This protein binds this small molecule.
Small molecule (SMILES): CCCCCC=O

Binding-site contacts:
Ligand atom O1 contacts residue ARG88 of chain 1.D at 3.3 Å (salt-bridge).
Ligand atom C3 contacts residue ILE168 of chain 1.A at 4.2 Å (hydrophobic).
Ligand atom C3 contacts residue ARG171 of chain 1.A at 3.2 Å.
Ligand atom C6 contacts residue LEU112 of chain 1.A at 3.8 Å (hydrophobic).
Ligand atom C1 contacts residue ALA80 of chain 1.A at 4.3 Å (hydrophobic).
Ligand atom C3 contacts residue LEU112 of chain 1.A at 4.4 Å (hydrophobic).
Ligand atom C5 contacts residue ILE168 of chain 1.A at 3.3 Å (hydrophobic).
Ligand atom C1 contacts residue THR167 of chain 1.A at 4.0 Å.
Ligand atom C2 contacts residue THR167 of chain 1.A at 3.6 Å.
Ligand atom O1 contacts residue LEU381 of chain 1.A at 4.5 Å.
Ligand atom O1 contacts residue MET186 of chain 1.A at 3.4 Å.
Ligand atom C5 contacts residue GLY169 of chain 1.A at 3.4 Å.
Ligand atom C3 contacts residue ARG88 of chain 1.D at 4.0 Å.
Ligand atom O1 contacts residue GLY411 of chain 1.A at 4.1 Å.
Ligand atom C4 contacts residue ARG88 of chain 1.D at 3.0 Å.
Ligand atom C5 contacts residue LEU381 of chain 1.A at 3.6 Å (hydrophobic).
Ligand atom C2 contacts residue THR166 of chain 1.A at 3.5 Å.
Ligand atom C1 contacts residue LEU381 of chain 1.A at 4.3 Å (hydrophobic).
Ligand atom C1 contacts residue ARG171 of chain 1.A at 3.2 Å.
Ligand atom C4 contacts residue ARG171 of chain 1.A at 3.5 Å.
Ligand atom C6 contacts residue MET186 of chain 1.A at 4.3 Å (hydrophobic).
Ligand atom C1 contacts residue THR166 of chain 1.A at 3.1 Å.
Ligand atom C4 contacts residue LEU381 of chain 1.A at 4.2 Å (hydrophobic).
Ligand atom C2 contacts residue GLY169 of chain 1.A at 4.1 Å.
Ligand atom C2 contacts residue ILE168 of chain 1.A at 3.5 Å (hydrophobic).
Ligand atom C6 contacts residue GLY169 of chain 1.A at 4.4 Å.
Ligand atom C4 contacts residue GLY169 of chain 1.A at 2.8 Å.
Ligand atom C3 contacts residue GLY169 of chain 1.A at 4.0 Å.
Ligand atom O1 contacts residue LEU112 of chain 1.A at 3.9 Å.
Ligand atom C5 contacts residue ARG88 of chain 1.D at 3.4 Å.
Ligand atom C6 contacts residue ILE168 of chain 1.A at 4.5 Å (hydrophobic).
Ligand atom C6 contacts residue ARG88 of chain 1.D at 2.9 Å.
Ligand atom C6 contacts residue LEU381 of chain 1.A at 4.4 Å (hydrophobic).
Ligand atom C3 contacts residue LEU381 of chain 1.A at 3.8 Å (hydrophobic).
Ligand atom C2 contacts residue LEU381 of chain 1.A at 3.5 Å (hydrophobic).
Ligand atom C2 contacts residue ARG171 of chain 1.A at 3.4 Å.
Ligand atom C1 contacts residue ASN81 of chain 1.A at 3.3 Å.
Ligand atom C4 contacts residue ILE168 of chain 1.A at 3.7 Å (hydrophobic).

Sequence of chain 1.D:
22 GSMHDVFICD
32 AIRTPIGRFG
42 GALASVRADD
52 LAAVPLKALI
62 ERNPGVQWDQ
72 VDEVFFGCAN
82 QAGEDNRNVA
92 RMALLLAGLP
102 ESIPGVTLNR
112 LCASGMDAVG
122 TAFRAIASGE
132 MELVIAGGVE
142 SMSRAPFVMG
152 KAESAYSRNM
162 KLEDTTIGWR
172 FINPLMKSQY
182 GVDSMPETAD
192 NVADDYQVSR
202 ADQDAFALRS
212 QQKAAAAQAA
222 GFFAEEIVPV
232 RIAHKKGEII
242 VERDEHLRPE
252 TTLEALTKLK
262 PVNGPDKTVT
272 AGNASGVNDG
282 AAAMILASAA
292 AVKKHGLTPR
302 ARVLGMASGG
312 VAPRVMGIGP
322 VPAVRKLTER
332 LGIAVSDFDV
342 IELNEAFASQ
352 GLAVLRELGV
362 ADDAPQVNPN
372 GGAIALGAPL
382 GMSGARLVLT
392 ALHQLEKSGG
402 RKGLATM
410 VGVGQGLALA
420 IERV

Sequence of chain 1.A:
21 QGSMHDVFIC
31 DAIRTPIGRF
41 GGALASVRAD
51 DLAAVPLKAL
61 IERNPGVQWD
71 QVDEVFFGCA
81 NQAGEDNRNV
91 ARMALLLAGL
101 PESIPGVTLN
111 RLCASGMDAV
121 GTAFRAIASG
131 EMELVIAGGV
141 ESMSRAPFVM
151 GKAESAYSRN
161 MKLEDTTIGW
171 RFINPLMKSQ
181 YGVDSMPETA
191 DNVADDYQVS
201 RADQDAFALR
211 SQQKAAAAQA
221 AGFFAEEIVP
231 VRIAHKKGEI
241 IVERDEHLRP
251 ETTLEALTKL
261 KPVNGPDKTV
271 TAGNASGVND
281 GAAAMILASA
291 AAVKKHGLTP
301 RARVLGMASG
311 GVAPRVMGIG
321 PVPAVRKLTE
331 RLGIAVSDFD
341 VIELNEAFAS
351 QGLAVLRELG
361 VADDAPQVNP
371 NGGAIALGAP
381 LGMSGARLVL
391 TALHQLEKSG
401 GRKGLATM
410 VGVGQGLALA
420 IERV